Sequence of chain 4.A:
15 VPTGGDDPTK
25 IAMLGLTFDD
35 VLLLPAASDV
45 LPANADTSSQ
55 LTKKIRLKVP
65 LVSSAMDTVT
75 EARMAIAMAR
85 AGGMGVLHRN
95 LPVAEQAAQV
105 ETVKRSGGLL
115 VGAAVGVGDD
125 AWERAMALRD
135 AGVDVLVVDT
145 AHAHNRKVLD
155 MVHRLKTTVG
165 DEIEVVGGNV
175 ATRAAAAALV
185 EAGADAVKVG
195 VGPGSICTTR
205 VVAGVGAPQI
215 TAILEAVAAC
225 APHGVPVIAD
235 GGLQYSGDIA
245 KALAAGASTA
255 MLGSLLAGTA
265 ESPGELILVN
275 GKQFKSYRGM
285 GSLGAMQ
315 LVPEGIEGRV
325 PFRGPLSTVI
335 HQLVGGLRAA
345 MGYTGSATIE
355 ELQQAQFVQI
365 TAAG

The protein below binds the small molecule below.
Small molecule (SMILES): O=C(Nc1cccc(Cl)c1Cl)N1CCN(S(=O)(=O)c2cccc3cnccc23)CC1

Sequence of chain 2.A:
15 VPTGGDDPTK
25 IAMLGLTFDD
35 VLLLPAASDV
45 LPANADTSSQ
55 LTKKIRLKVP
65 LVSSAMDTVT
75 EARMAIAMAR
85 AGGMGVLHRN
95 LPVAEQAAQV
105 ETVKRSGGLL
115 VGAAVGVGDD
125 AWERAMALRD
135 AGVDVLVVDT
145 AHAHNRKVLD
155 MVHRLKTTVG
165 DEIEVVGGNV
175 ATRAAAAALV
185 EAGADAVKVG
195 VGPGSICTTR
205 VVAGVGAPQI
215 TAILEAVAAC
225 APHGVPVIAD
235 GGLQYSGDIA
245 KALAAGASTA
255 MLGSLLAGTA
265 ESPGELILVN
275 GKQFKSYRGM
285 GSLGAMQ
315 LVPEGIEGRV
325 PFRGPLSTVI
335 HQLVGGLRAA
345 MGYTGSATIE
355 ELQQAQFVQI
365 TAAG

Binding-site contacts:
Ligand atom O19 contacts residue GLY285 of chain 4.A at 3.1 Å (h-bond).
Ligand atom C22 contacts residue ALA145 of chain 4.A at 3.8 Å (hydrophobic).
Ligand atom C23 contacts residue IMP1 of chain 4.B at 3.2 Å.
Ligand atom C03 contacts residue PRO46 of chain 2.A at 3.5 Å (hydrophobic).
Ligand atom C24 contacts residue IMP1 of chain 4.B at 3.7 Å.
Ligand atom C24 contacts residue GLY196 of chain 4.A at 3.9 Å.
Ligand atom N25 contacts residue GLY196 of chain 4.A at 3.2 Å (h-bond).
Ligand atom O20 contacts residue GLY285 of chain 4.A at 3.9 Å.
Ligand atom S18 contacts residue IMP1 of chain 4.B at 3.7 Å.
Ligand atom C23 contacts residue ALA145 of chain 4.A at 4.0 Å (hydrophobic).
Ligand atom C27 contacts residue IMP1 of chain 4.B at 3.6 Å.
Ligand atom C16 contacts residue GLU318 of chain 4.A at 3.6 Å.
Ligand atom CL08 contacts residue HIS146 of chain 4.A at 3.9 Å.
Ligand atom CL08 contacts residue TYR347 of chain 2.A at 3.3 Å.
Ligand atom C30 contacts residue IMP1 of chain 4.B at 3.9 Å.
Ligand atom O19 contacts residue IMP1 of chain 4.B at 3.5 Å.
Ligand atom C28 contacts residue IMP1 of chain 4.B at 3.5 Å.
Ligand atom C29 contacts residue IMP1 of chain 4.B at 3.9 Å.
Ligand atom C23 contacts residue TYR347 of chain 2.A at 3.9 Å (hydrophobic).
Ligand atom C04 contacts residue PRO46 of chain 2.A at 3.6 Å (hydrophobic).
Ligand atom CL01 contacts residue GLY346 of chain 2.A at 3.2 Å.
Ligand atom C21 contacts residue IMP1 of chain 4.B at 3.7 Å.
Ligand atom C23 contacts residue THR203 of chain 4.A at 3.5 Å.
Ligand atom N25 contacts residue VAL195 of chain 4.A at 3.7 Å.
Ligand atom CL01 contacts residue HIS146 of chain 4.A at 3.5 Å.
Ligand atom C16 contacts residue TYR347 of chain 2.A at 3.7 Å (hydrophobic).
Ligand atom C16 contacts residue ALA145 of chain 4.A at 3.7 Å (hydrophobic).
Ligand atom C24 contacts residue TYR347 of chain 2.A at 3.8 Å (hydrophobic).
Ligand atom C14 contacts residue ALA145 of chain 4.A at 3.9 Å (hydrophobic).
Ligand atom C17 contacts residue GLU318 of chain 4.A at 3.7 Å.
Ligand atom C24 contacts residue THR203 of chain 4.A at 3.2 Å.
Ligand atom C04 contacts residue LEU45 of chain 2.A at 3.9 Å (hydrophobic).
Ligand atom O20 contacts residue IMP1 of chain 4.B at 2.8 Å (h-bond).
Ligand atom C27 contacts residue ALA145 of chain 4.A at 4.0 Å (hydrophobic).
Ligand atom O19 contacts residue MET284 of chain 4.A at 3.5 Å.
Ligand atom C22 contacts residue IMP1 of chain 4.B at 3.3 Å.
Ligand atom C26 contacts residue GLY194 of chain 4.A at 3.5 Å.
Ligand atom C26 contacts residue IMP1 of chain 4.B at 4.0 Å.
Ligand atom CL01 contacts residue TYR347 of chain 2.A at 3.9 Å.
Ligand atom O20 contacts residue GLU318 of chain 4.A at 3.8 Å.